Sequence of chain 1.B:
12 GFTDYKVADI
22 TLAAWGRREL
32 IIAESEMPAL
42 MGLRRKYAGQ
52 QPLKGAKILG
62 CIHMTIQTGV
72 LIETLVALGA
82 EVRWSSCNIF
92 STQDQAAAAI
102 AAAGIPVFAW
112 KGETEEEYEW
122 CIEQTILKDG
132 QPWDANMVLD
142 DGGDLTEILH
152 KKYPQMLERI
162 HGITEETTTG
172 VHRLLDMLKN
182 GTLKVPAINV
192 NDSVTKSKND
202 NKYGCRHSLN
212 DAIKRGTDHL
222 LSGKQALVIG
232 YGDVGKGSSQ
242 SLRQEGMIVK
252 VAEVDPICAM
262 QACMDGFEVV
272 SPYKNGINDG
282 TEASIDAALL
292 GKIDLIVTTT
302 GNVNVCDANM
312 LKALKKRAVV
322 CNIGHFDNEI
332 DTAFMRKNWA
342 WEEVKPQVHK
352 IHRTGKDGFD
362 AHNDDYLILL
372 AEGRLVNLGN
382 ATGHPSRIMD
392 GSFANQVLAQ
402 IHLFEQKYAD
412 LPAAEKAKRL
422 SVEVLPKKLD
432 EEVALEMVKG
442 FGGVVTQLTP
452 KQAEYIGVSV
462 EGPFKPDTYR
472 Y

This small molecule binds to this protein.
Small molecule (SMILES): CC(=O)Nc1cccc(CO)c1

Sequence of chain 1.C:
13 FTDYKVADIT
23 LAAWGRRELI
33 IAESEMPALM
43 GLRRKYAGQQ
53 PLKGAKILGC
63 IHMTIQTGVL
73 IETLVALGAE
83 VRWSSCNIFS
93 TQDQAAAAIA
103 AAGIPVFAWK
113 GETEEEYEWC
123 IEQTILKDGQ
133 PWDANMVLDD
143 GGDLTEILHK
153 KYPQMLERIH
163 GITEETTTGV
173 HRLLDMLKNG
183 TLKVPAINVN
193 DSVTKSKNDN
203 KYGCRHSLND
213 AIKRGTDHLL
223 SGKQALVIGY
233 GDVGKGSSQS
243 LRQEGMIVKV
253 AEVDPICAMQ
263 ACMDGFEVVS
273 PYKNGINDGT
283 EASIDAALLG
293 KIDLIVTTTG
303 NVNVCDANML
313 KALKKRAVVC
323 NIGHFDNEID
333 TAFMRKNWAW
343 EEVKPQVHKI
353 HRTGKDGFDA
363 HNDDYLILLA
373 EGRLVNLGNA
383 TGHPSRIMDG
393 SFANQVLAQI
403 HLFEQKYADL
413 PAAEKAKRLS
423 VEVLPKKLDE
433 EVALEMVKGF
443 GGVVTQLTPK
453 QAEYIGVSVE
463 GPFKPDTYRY

Binding-site contacts:
Ligand atom C08 contacts residue THR469 of chain 1.C at 3.1 Å.
Ligand atom C12 contacts residue ASP193 of chain 1.B at 3.8 Å.
Ligand atom O11 contacts residue TYR470 of chain 1.C at 3.2 Å (h-bond).
Ligand atom C01 contacts residue GLU424 of chain 1.B at 4.1 Å.
Ligand atom O03 contacts residue ASN190 of chain 1.B at 2.7 Å (h-bond).
Ligand atom C12 contacts residue THR469 of chain 1.C at 3.2 Å.
Ligand atom C01 contacts residue VAL423 of chain 1.B at 3.0 Å (hydrophobic).
Ligand atom C02 contacts residue VAL425 of chain 1.B at 3.8 Å (hydrophobic).
Ligand atom C09 contacts residue ASP193 of chain 1.B at 3.3 Å.
Ligand atom O11 contacts residue PRO467 of chain 1.C at 3.5 Å.
Ligand atom C02 contacts residue ASN190 of chain 1.B at 3.6 Å.
Ligand atom C06 contacts residue ASP193 of chain 1.B at 4.1 Å.
Ligand atom C08 contacts residue ARG471 of chain 1.C at 3.8 Å.
Ligand atom N04 contacts residue THR469 of chain 1.C at 4.3 Å.
Ligand atom C02 contacts residue VAL423 of chain 1.B at 4.5 Å (hydrophobic).
Ligand atom C01 contacts residue VAL425 of chain 1.B at 4.4 Å (hydrophobic).
Ligand atom O03 contacts residue VAL425 of chain 1.B at 4.1 Å.
Ligand atom C10 contacts residue THR469 of chain 1.C at 3.6 Å.
Ligand atom C10 contacts residue ASP193 of chain 1.B at 3.1 Å.
Ligand atom N04 contacts residue VAL425 of chain 1.B at 3.5 Å.
Ligand atom C07 contacts residue ASP193 of chain 1.B at 3.9 Å.
Ligand atom C05 contacts residue THR469 of chain 1.C at 3.7 Å.
Ligand atom C12 contacts residue ASN190 of chain 1.B at 4.0 Å.
Ligand atom N04 contacts residue ASN190 of chain 1.B at 4.3 Å.
Ligand atom C09 contacts residue THR469 of chain 1.C at 3.3 Å.
Ligand atom C08 contacts residue ASP193 of chain 1.B at 3.6 Å.
Ligand atom C06 contacts residue VAL425 of chain 1.B at 3.7 Å (hydrophobic).
Ligand atom C05 contacts residue ASN190 of chain 1.B at 4.3 Å.
Ligand atom O11 contacts residue THR469 of chain 1.C at 2.6 Å (h-bond).
Ligand atom C05 contacts residue ASP193 of chain 1.B at 4.1 Å.
Ligand atom C07 contacts residue ARG471 of chain 1.C at 3.6 Å.
Ligand atom C10 contacts residue TYR470 of chain 1.C at 4.1 Å (hydrophobic).
Ligand atom C07 contacts residue THR469 of chain 1.C at 3.7 Å.
Ligand atom C06 contacts residue THR469 of chain 1.C at 3.9 Å.
Ligand atom C05 contacts residue VAL425 of chain 1.B at 3.7 Å (hydrophobic).